Binding-site contacts:
Ligand atom C58 contacts residue ASP159 of chain 2.B at 3.1 Å.
Ligand atom F68 contacts residue LYS49 of chain 2.B at 3.6 Å.
Ligand atom N74 contacts residue MET96 of chain 2.B at 2.9 Å (h-bond).
Ligand atom C26 contacts residue PHE160 of chain 2.B at 3.6 Å (hydrophobic).
Ligand atom C76 contacts residue PHE95 of chain 2.B at 3.4 Å (hydrophobic).
Ligand atom C9 contacts residue GLU60 of chain 2.B at 3.3 Å.
Ligand atom C6 contacts residue GLU64 of chain 2.B at 3.3 Å.
Ligand atom O65 contacts residue PHE160 of chain 2.B at 3.2 Å.
Ligand atom C58 contacts residue GLU64 of chain 2.B at 3.2 Å.
Ligand atom N60 contacts residue GLU64 of chain 2.B at 2.8 Å (salt-bridge).
Ligand atom C35 contacts residue PHE160 of chain 2.B at 3.2 Å (hydrophobic).
Ligand atom N74 contacts residue PHE95 of chain 2.B at 3.5 Å.
Ligand atom O63 contacts residue ASP159 of chain 2.B at 3.0 Å (salt-bridge).
Ligand atom C22 contacts residue LEU148 of chain 2.B at 3.5 Å (hydrophobic).
Ligand atom C3 contacts residue GLU64 of chain 2.B at 3.5 Å.
Ligand atom O63 contacts residue ALA158 of chain 2.B at 3.6 Å.
Ligand atom N23 contacts residue MET96 of chain 2.B at 3.2 Å (h-bond).
Ligand atom C22 contacts residue ALA47 of chain 2.B at 3.5 Å (hydrophobic).
Ligand atom C22 contacts residue GLU94 of chain 2.B at 3.2 Å.
Ligand atom C47 contacts residue ASP159 of chain 2.B at 3.7 Å.
Ligand atom N56 contacts residue ASP159 of chain 2.B at 3.3 Å (salt-bridge).
Ligand atom F68 contacts residue GLU64 of chain 2.B at 3.2 Å.
Ligand atom C26 contacts residue ALA47 of chain 2.B at 3.4 Å (hydrophobic).
Ligand atom C22 contacts residue MET96 of chain 2.B at 3.5 Å (hydrophobic).
Ligand atom C13 contacts residue GLU64 of chain 2.B at 3.6 Å.
Ligand atom N56 contacts residue MET68 of chain 2.B at 3.6 Å.
Ligand atom C58 contacts residue MET68 of chain 2.B at 3.4 Å (hydrophobic).
Ligand atom C76 contacts residue MET96 of chain 2.B at 3.1 Å (hydrophobic).
Ligand atom C5 contacts residue GLU64 of chain 2.B at 3.5 Å.
Ligand atom N60 contacts residue MET68 of chain 2.B at 3.2 Å.
Ligand atom C25 contacts residue PHE160 of chain 2.B at 3.6 Å (hydrophobic).
Ligand atom N56 contacts residue GLU64 of chain 2.B at 2.9 Å (salt-bridge).
Ligand atom O72 contacts residue LEU26 of chain 2.B at 3.3 Å.
Ligand atom O65 contacts residue VAL34 of chain 2.B at 3.5 Å.
Ligand atom C27 contacts residue ALA47 of chain 2.B at 3.2 Å (hydrophobic).
Ligand atom O63 contacts residue VAL77 of chain 2.B at 3.5 Å.
Ligand atom C36 contacts residue PHE160 of chain 2.B at 3.3 Å (hydrophobic).
Ligand atom C27 contacts residue LEU148 of chain 2.B at 3.6 Å (hydrophobic).
Ligand atom C4 contacts residue GLU64 of chain 2.B at 3.6 Å.
Ligand atom C6 contacts residue ASP159 of chain 2.B at 3.5 Å.

Sequence of chain 2.B:
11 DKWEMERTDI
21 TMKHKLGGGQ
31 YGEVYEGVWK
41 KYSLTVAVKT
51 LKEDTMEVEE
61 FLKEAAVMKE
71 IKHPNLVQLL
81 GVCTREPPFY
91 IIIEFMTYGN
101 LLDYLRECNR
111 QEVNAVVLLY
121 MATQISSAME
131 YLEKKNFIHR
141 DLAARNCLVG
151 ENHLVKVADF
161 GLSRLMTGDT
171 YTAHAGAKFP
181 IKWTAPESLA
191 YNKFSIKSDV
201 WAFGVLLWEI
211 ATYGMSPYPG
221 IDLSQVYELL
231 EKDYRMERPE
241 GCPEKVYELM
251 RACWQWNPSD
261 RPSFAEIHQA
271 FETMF

A small-molecule ligand and the protein it binds are described below.
Small molecule (SMILES): CNC(=O)c1cc(Oc2ccc(NC(=O)Nc3cc(C(C)(C)C)nn3-c3ccc4ncccc4c3)c(F)c2)ccn1